Binding-site contacts:
Ligand atom O5 contacts residue ASN67 of chain 48.C at 2.5 Å (h-bond).
Ligand atom C1 contacts residue ASN67 of chain 48.C at 1.4 Å.
Ligand atom C7 contacts residue PHE90 of chain 48.C at 4.3 Å (hydrophobic).
Ligand atom C4 contacts residue ASN67 of chain 48.C at 4.3 Å.
Ligand atom C5 contacts residue ASN67 of chain 48.C at 3.8 Å.
Ligand atom C3 contacts residue ASN67 of chain 48.C at 3.8 Å.
Ligand atom O6 contacts residue ASN67 of chain 48.C at 3.7 Å.
Ligand atom C8 contacts residue ARG89 of chain 48.C at 4.1 Å.
Ligand atom C8 contacts residue PHE90 of chain 48.C at 3.6 Å (hydrophobic).
Ligand atom N2 contacts residue ASN67 of chain 48.C at 2.8 Å (h-bond).
Ligand atom C2 contacts residue ASN67 of chain 48.C at 2.4 Å.
Ligand atom C7 contacts residue ASN67 of chain 48.C at 3.7 Å.
Ligand atom O7 contacts residue ASN67 of chain 48.C at 4.1 Å.
Ligand atom C8 contacts residue MET118 of chain 48.C at 4.0 Å (hydrophobic).

Sequence of chain 48.C:
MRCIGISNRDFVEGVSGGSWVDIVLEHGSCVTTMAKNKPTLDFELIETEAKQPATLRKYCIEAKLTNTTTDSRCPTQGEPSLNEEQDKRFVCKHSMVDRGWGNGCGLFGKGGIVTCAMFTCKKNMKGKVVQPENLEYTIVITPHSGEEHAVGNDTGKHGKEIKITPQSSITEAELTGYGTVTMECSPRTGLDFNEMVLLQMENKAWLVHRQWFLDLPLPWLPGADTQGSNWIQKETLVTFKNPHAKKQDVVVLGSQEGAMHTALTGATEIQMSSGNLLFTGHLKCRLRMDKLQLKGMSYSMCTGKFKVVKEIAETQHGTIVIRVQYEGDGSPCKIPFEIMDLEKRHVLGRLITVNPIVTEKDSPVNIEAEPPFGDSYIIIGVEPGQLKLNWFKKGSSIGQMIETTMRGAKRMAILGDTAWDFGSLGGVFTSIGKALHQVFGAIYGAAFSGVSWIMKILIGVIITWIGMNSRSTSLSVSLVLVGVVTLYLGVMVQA

The protein below binds the small molecule below.
Small molecule (SMILES): CC(=O)N[C@@H]1[C@@H](O)[C@H](O)[C@@H](CO)O[C@H]1O